Sequence of chain 1.C:
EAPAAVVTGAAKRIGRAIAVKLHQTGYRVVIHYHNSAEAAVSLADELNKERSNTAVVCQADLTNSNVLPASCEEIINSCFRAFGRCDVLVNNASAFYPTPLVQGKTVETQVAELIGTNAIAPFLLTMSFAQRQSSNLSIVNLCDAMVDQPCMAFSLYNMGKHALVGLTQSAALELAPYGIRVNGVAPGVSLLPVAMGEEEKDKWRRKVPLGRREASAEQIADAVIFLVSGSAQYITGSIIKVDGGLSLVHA

Binding-site contacts:
Ligand atom CAD contacts residue NAP1 of chain 1.N at 3.6 Å.
Ligand atom NAF contacts residue TYR194 of chain 1.C at 3.5 Å (h-bond).
Ligand atom NAF contacts residue PHE117 of chain 1.C at 3.5 Å.
Ligand atom CLS contacts residue MET233 of chain 1.C at 3.5 Å.
Ligand atom NAA contacts residue PHE117 of chain 1.C at 3.5 Å.
Ligand atom CAR contacts residue CYS188 of chain 1.C at 3.5 Å (hydrophobic).
Ligand atom CAJ contacts residue PHE117 of chain 1.C at 3.6 Å (hydrophobic).
Ligand atom CAO contacts residue PHE117 of chain 1.C at 3.6 Å (hydrophobic).
Ligand atom CAH contacts residue NAP1 of chain 1.N at 3.5 Å.
Ligand atom CAB contacts residue NAP1 of chain 1.N at 3.4 Å.
Ligand atom CAI contacts residue NAP1 of chain 1.N at 3.2 Å.
Ligand atom SAK contacts residue NAP1 of chain 1.N at 3.5 Å (h-bond).
Ligand atom CAG contacts residue NAP1 of chain 1.N at 3.3 Å.
Ligand atom CAO contacts residue MET233 of chain 1.C at 3.2 Å (hydrophobic).
Ligand atom CAE contacts residue TYR194 of chain 1.C at 3.8 Å (hydrophobic).
Ligand atom SAC contacts residue NAP1 of chain 1.N at 3.2 Å (h-bond).
Ligand atom CLS contacts residue PRO230 of chain 1.C at 3.2 Å.
Ligand atom CLT contacts residue MET233 of chain 1.C at 3.9 Å.
Ligand atom CAE contacts residue PHE117 of chain 1.C at 3.7 Å (hydrophobic).
Ligand atom SAK contacts residue LEU229 of chain 1.C at 3.9 Å.
Ligand atom CAQ contacts residue TRP241 of chain 1.C at 3.6 Å (hydrophobic).
Ligand atom NAF contacts residue NAP1 of chain 1.N at 3.0 Å (h-bond).
Ligand atom CAB contacts residue SER115 of chain 1.C at 4.0 Å.
Ligand atom CAG contacts residue PRO230 of chain 1.C at 4.0 Å (hydrophobic).
Ligand atom CAQ contacts residue CYS188 of chain 1.C at 3.6 Å (hydrophobic).
Ligand atom NAA contacts residue SER115 of chain 1.C at 2.9 Å (h-bond).
Ligand atom CAJ contacts residue ASP181 of chain 1.C at 3.8 Å.
Ligand atom NAA contacts residue NAP1 of chain 1.N at 3.0 Å (h-bond).
Ligand atom CAN contacts residue PHE117 of chain 1.C at 3.6 Å (hydrophobic).
Ligand atom CAJ contacts residue NAP1 of chain 1.N at 3.5 Å.
Ligand atom CAR contacts residue TRP241 of chain 1.C at 3.4 Å (hydrophobic).
Ligand atom CAN contacts residue MET233 of chain 1.C at 3.7 Å (hydrophobic).
Ligand atom CAJ contacts residue TYR194 of chain 1.C at 3.4 Å (hydrophobic).
Ligand atom CLS contacts residue PHE117 of chain 1.C at 3.5 Å.
Ligand atom CAP contacts residue MET233 of chain 1.C at 3.4 Å (hydrophobic).
Ligand atom CAN contacts residue PRO230 of chain 1.C at 4.0 Å (hydrophobic).
Ligand atom CAI contacts residue PHE117 of chain 1.C at 3.9 Å (hydrophobic).
Ligand atom CAD contacts residue PHE117 of chain 1.C at 3.9 Å (hydrophobic).
Ligand atom CAE contacts residue NAP1 of chain 1.N at 3.8 Å.
Ligand atom CAB contacts residue PHE117 of chain 1.C at 3.4 Å (hydrophobic).

A small-molecule ligand and the protein it binds are described below.
Small molecule (SMILES): Nc1nc2ccc(SCc3ccc(Cl)c(Cl)c3)cc2s1